Binding-site contacts:
Ligand atom C5 contacts residue PHE98 of chain 2.A at 3.8 Å (hydrophobic).
Ligand atom O26 contacts residue LEU219 of chain 2.A at 3.8 Å.
Ligand atom C33 contacts residue TRP77 of chain 2.A at 3.4 Å (hydrophobic).
Ligand atom C12 contacts residue LEU85 of chain 2.A at 3.7 Å (hydrophobic).
Ligand atom O17 contacts residue LEU219 of chain 2.A at 3.8 Å.
Ligand atom C15 contacts residue GLY215 of chain 2.A at 3.8 Å.
Ligand atom C4 contacts residue PHE98 of chain 2.A at 3.7 Å (hydrophobic).
Ligand atom C24 contacts residue ALA44 of chain 2.A at 3.5 Å (hydrophobic).
Ligand atom O8 contacts residue GLU47 of chain 2.A at 2.7 Å (salt-bridge).
Ligand atom C18 contacts residue HIS218 of chain 2.A at 3.6 Å.
Ligand atom C31 contacts residue ASP45 of chain 2.A at 3.7 Å.
Ligand atom C10 contacts residue PHE98 of chain 2.A at 3.8 Å (hydrophobic).
Ligand atom O3 contacts residue PHE98 of chain 2.A at 3.8 Å.
Ligand atom N29 contacts residue ASP45 of chain 2.A at 2.6 Å (salt-bridge).
Ligand atom C33 contacts residue ASP45 of chain 2.A at 3.2 Å.
Ligand atom C30 contacts residue ASP45 of chain 2.A at 3.4 Å.
Ligand atom C25 contacts residue ALA44 of chain 2.A at 3.7 Å (hydrophobic).
Ligand atom C16 contacts residue LEU219 of chain 2.A at 3.8 Å (hydrophobic).
Ligand atom O17 contacts residue HIS218 of chain 2.A at 2.6 Å (h-bond).
Ligand atom C27 contacts residue ASP45 of chain 2.A at 3.8 Å.
Ligand atom C2 contacts residue LEU40 of chain 2.A at 3.7 Å (hydrophobic).
Ligand atom C6 contacts residue LEU43 of chain 2.A at 3.8 Å (hydrophobic).
Ligand atom C15 contacts residue LEU219 of chain 2.A at 3.7 Å (hydrophobic).
Ligand atom C23 contacts residue LEU219 of chain 2.A at 3.7 Å (hydrophobic).
Ligand atom O8 contacts residue ARG88 of chain 2.A at 3.4 Å (salt-bridge).
Ligand atom C16 contacts residue HIS218 of chain 2.A at 3.5 Å.
Ligand atom C32 contacts residue LEU48 of chain 2.A at 3.7 Å (hydrophobic).
Ligand atom O17 contacts residue GLY215 of chain 2.A at 3.3 Å (h-bond).
Ligand atom O17 contacts residue ILE118 of chain 2.A at 3.8 Å.
Ligand atom C28 contacts residue ASP45 of chain 2.A at 3.6 Å.
Ligand atom C32 contacts residue ASP45 of chain 2.A at 3.4 Å.
Ligand atom C6 contacts residue GLU47 of chain 2.A at 3.1 Å.
Ligand atom C30 contacts residue LYS225 of chain 2.A at 3.5 Å.
Ligand atom C24 contacts residue LEU219 of chain 2.A at 3.8 Å (hydrophobic).
Ligand atom C27 contacts residue THR41 of chain 2.A at 3.6 Å.
Ligand atom C22 contacts residue THR41 of chain 2.A at 3.6 Å.
Ligand atom O8 contacts residue LEU81 of chain 2.A at 3.5 Å (h-bond).
Ligand atom C7 contacts residue GLU47 of chain 2.A at 3.3 Å.
Ligand atom C5 contacts residue LEU40 of chain 2.A at 3.7 Å (hydrophobic).
Ligand atom O3 contacts residue LEU40 of chain 2.A at 3.2 Å.

Sequence of chain 2.A:
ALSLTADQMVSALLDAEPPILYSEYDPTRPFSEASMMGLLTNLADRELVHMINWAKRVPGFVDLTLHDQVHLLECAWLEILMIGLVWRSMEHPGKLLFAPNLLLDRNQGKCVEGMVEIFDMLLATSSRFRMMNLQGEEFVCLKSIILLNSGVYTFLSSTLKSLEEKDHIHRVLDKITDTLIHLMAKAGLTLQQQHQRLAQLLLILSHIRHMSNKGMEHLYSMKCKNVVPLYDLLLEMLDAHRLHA

The small molecule below binds the protein below.
Small molecule (SMILES): C[C@@H]1c2cc(O)ccc2O[C@@H](c2ccc(OCCN3CCCC3)cc2)[C@H]1c1ccc(O)cc1